This small molecule binds to this protein.
Small molecule (SMILES): NCC(=O)O

Binding-site contacts:
Ligand atom C contacts residue TYR84 of chain 2.A at 3.6 Å (hydrophobic).
Ligand atom CA contacts residue TYR84 of chain 2.A at 4.0 Å (hydrophobic).
Ligand atom N contacts residue TYR84 of chain 2.A at 4.1 Å.
Ligand atom CA contacts residue ARG239 of chain 1.A at 3.9 Å.
Ligand atom OXT contacts residue ARG92 of chain 2.A at 3.6 Å.
Ligand atom OXT contacts residue TYR84 of chain 2.A at 2.8 Å (h-bond).
Ligand atom O contacts residue ARG92 of chain 2.A at 4.4 Å.
Ligand atom C contacts residue ARG20 of chain 2.A at 3.8 Å.
Ligand atom C contacts residue ARG239 of chain 1.A at 4.5 Å.
Ligand atom N contacts residue ARG239 of chain 1.A at 4.2 Å.
Ligand atom O contacts residue ARG20 of chain 2.A at 3.1 Å (salt-bridge).
Ligand atom OXT contacts residue ARG20 of chain 2.A at 3.2 Å (salt-bridge).
Ligand atom OXT contacts residue ARG239 of chain 1.A at 4.0 Å.
Ligand atom C contacts residue ARG92 of chain 2.A at 4.2 Å.

Sequence of chain 2.A:
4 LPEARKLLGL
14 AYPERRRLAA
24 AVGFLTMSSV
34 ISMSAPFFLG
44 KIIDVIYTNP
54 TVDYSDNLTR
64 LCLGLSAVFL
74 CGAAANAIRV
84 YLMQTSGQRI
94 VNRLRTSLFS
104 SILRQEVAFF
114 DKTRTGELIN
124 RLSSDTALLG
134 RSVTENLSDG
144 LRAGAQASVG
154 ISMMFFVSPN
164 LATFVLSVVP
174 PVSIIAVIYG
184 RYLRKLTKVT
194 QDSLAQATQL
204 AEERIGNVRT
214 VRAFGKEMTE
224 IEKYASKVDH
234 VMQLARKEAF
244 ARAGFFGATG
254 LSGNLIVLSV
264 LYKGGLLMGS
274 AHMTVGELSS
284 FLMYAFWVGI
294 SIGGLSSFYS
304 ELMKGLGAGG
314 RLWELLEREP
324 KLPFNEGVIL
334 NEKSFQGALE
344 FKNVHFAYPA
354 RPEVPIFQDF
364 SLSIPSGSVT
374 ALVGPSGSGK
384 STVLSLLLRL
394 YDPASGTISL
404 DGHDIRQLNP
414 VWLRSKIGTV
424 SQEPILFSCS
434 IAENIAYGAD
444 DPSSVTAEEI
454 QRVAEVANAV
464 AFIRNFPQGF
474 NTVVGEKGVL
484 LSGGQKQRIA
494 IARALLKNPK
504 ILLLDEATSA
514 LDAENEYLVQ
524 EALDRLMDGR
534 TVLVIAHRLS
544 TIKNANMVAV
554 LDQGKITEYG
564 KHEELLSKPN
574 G

Sequence of chain 1.A:
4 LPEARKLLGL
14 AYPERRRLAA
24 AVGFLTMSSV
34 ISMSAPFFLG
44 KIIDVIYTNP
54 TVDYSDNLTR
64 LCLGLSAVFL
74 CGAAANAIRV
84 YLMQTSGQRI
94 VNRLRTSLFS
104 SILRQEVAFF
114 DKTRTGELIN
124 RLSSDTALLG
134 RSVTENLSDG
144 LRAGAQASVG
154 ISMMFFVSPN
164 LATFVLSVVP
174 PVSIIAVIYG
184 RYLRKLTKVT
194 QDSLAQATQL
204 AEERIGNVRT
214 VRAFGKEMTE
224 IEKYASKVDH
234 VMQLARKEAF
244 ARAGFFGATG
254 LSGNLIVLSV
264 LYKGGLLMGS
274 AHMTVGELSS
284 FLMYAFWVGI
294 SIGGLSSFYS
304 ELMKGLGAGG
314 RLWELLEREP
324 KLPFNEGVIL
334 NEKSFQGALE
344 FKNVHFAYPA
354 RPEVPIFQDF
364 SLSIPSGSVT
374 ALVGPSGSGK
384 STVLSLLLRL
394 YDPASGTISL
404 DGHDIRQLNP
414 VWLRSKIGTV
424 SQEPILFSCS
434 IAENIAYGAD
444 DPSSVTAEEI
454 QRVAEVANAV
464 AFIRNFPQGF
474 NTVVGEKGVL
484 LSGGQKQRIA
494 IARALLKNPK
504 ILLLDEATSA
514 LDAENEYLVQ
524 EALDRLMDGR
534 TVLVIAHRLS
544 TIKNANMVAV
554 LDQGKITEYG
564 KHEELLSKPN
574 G